Binding-site contacts:
Ligand atom O30 contacts residue GLN356 of chain 1.B at 2.8 Å (h-bond).
Ligand atom C24 contacts residue ALA217 of chain 1.A at 3.1 Å (hydrophobic).
Ligand atom O23 contacts residue PRO342 of chain 1.A at 3.2 Å.
Ligand atom N64 contacts residue ARG242 of chain 1.A at 3.5 Å.
Ligand atom C22 contacts residue ILE219 of chain 1.A at 3.7 Å (hydrophobic).
Ligand atom C2 contacts residue HIS357 of chain 1.B at 3.4 Å.
Ligand atom O29 contacts residue HIS138 of chain 1.A at 3.0 Å (h-bond).
Ligand atom O30 contacts residue THR355 of chain 1.B at 3.2 Å.
Ligand atom O44 contacts residue TYR304 of chain 1.A at 3.6 Å.
Ligand atom N35 contacts residue ARG242 of chain 1.A at 3.4 Å (salt-bridge).
Ligand atom N64 contacts residue ARG232 of chain 1.B at 3.5 Å.
Ligand atom O31 contacts residue LEU216 of chain 1.A at 3.6 Å.
Ligand atom C4 contacts residue HIS357 of chain 1.B at 3.6 Å.
Ligand atom C8 contacts residue ARG366 of chain 1.A at 3.6 Å.
Ligand atom N33 contacts residue LEU216 of chain 1.A at 3.6 Å.
Ligand atom N1 contacts residue ALA278 of chain 1.A at 3.6 Å.
Ligand atom C22 contacts residue ILE341 of chain 1.A at 3.5 Å (hydrophobic).
Ligand atom O4' contacts residue ALA340 of chain 1.A at 3.4 Å.
Ligand atom O29 contacts residue GLN356 of chain 1.B at 3.4 Å.
Ligand atom O26 contacts residue PHE139 of chain 1.A at 3.5 Å.
Ligand atom O2' contacts residue HIS357 of chain 1.B at 3.0 Å (h-bond).
Ligand atom N01 contacts residue ARG366 of chain 1.A at 3.2 Å (salt-bridge).
Ligand atom O23 contacts residue ALA343 of chain 1.A at 2.9 Å (h-bond).
Ligand atom C2 contacts residue ALA278 of chain 1.A at 3.6 Å (hydrophobic).
Ligand atom C37 contacts residue ARG242 of chain 1.A at 3.4 Å.
Ligand atom O23 contacts residue ILE341 of chain 1.A at 2.7 Å (h-bond).
Ligand atom N7 contacts residue ARG366 of chain 1.A at 3.1 Å (salt-bridge).
Ligand atom N39 contacts residue ARG242 of chain 1.A at 3.5 Å (salt-bridge).
Ligand atom O20 contacts residue ILE341 of chain 1.A at 3.1 Å (h-bond).
Ligand atom O19 contacts residue ARG242 of chain 1.A at 2.9 Å (salt-bridge).
Ligand atom O20 contacts residue PRO342 of chain 1.A at 3.6 Å.
Ligand atom N1 contacts residue HIS357 of chain 1.B at 3.3 Å.
Ligand atom C38 contacts residue ARG242 of chain 1.A at 3.4 Å.
Ligand atom N35 contacts residue ARG232 of chain 1.B at 3.0 Å (salt-bridge).
Ligand atom N39 contacts residue PHE240 of chain 1.A at 3.4 Å.
Ligand atom N64 contacts residue ASP231 of chain 1.B at 2.8 Å (salt-bridge).
Ligand atom C40 contacts residue PHE240 of chain 1.A at 3.4 Å (hydrophobic).
Ligand atom C25 contacts residue ALA217 of chain 1.A at 3.0 Å (hydrophobic).
Ligand atom O44 contacts residue SER277 of chain 1.A at 2.7 Å (h-bond).
Ligand atom O30 contacts residue PHE139 of chain 1.A at 3.4 Å.

Sequence of chain 1.B:
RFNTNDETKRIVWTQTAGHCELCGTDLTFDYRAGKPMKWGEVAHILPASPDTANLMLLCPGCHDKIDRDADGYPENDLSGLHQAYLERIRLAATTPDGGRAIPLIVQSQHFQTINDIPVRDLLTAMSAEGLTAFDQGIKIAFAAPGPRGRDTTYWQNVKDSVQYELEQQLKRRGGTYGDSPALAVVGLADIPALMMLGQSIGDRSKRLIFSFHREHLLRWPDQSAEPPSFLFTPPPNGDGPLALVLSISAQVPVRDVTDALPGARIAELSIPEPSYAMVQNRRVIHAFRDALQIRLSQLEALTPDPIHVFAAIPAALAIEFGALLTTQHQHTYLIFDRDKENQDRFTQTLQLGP

The small molecule below binds the protein below.
Small molecule (SMILES): Nc1ncnc2c1ncn2[C@@H]1O[C@@H]2COP(=O)(O)O[C@@H]3[C@H](O)[C@@H](COP(=O)(O)O[C@H]2[C@H]1O)O[C@H]3n1cnc2c(N)ncnc21

Sequence of chain 1.A:
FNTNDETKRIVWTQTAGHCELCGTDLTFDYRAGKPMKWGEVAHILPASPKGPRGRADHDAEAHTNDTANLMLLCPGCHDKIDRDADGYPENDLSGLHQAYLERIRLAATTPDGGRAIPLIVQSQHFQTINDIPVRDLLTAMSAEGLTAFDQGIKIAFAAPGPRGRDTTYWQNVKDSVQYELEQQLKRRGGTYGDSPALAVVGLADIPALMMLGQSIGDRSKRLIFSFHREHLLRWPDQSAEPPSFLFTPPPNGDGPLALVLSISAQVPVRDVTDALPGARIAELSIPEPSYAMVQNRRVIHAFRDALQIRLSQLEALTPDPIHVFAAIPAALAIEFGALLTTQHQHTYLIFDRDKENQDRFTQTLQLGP